Binding-site contacts:
Ligand atom C8 contacts residue ASN46 of chain 1.B at 4.3 Å.
Ligand atom O7 contacts residue PRO43 of chain 1.B at 2.7 Å.
Ligand atom C2 contacts residue ASN46 of chain 1.B at 2.5 Å.
Ligand atom O7 contacts residue ASN46 of chain 1.B at 3.1 Å (h-bond).
Ligand atom C7 contacts residue ASN46 of chain 1.B at 3.2 Å.
Ligand atom C8 contacts residue ARG41 of chain 1.B at 3.6 Å.
Ligand atom C5 contacts residue ASN46 of chain 1.B at 3.7 Å.
Ligand atom C8 contacts residue ILE21 of chain 1.B at 3.8 Å (hydrophobic).
Ligand atom C7 contacts residue ILE21 of chain 1.B at 4.0 Å (hydrophobic).
Ligand atom C4 contacts residue ASN46 of chain 1.B at 4.2 Å.
Ligand atom N2 contacts residue PRO43 of chain 1.B at 3.2 Å.
Ligand atom C2 contacts residue PRO43 of chain 1.B at 4.4 Å (hydrophobic).
Ligand atom C8 contacts residue PRO43 of chain 1.B at 1.5 Å (hydrophobic).
Ligand atom C1 contacts residue ASN46 of chain 1.B at 1.4 Å.
Ligand atom N2 contacts residue ASN46 of chain 1.B at 2.9 Å (h-bond).
Ligand atom C8 contacts residue LEU42 of chain 1.B at 4.2 Å (hydrophobic).
Ligand atom O5 contacts residue ASN46 of chain 1.B at 2.4 Å (h-bond).
Ligand atom C3 contacts residue ASN46 of chain 1.B at 3.8 Å.
Ligand atom C7 contacts residue PRO43 of chain 1.B at 2.2 Å (hydrophobic).
Ligand atom O7 contacts residue ILE21 of chain 1.B at 3.4 Å.

The small molecule below binds the protein below.
Small molecule (SMILES): CC(=O)N[C@@H]1[C@@H](O)[C@H](O)[C@@H](CO)O[C@H]1O

Sequence of chain 1.B:
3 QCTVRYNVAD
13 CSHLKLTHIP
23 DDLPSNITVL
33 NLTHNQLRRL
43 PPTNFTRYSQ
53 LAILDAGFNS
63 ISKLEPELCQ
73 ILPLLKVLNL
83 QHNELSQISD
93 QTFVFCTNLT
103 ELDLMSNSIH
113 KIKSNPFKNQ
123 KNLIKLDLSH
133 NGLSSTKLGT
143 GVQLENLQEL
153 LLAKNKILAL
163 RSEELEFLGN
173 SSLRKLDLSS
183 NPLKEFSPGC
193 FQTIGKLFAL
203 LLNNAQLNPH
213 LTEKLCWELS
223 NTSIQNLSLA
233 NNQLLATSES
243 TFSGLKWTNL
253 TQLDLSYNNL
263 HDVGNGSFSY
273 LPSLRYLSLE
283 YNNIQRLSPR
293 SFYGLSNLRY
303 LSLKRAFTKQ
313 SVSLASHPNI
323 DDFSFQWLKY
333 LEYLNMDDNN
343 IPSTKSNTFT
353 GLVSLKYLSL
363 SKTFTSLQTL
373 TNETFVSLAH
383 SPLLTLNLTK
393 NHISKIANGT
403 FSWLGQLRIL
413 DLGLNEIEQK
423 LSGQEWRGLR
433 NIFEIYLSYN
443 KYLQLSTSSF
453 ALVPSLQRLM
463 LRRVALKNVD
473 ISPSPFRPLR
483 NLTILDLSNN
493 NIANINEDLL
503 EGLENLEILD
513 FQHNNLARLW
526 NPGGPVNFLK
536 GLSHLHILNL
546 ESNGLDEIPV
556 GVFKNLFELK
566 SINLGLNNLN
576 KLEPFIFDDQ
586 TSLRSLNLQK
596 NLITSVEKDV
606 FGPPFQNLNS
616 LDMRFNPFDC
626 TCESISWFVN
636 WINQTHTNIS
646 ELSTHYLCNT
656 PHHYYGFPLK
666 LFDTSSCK